Binding-site contacts:
Ligand atom C29 contacts residue PHE130 of chain 1.A at 3.3 Å (hydrophobic).
Ligand atom C14 contacts residue GLY251 of chain 1.A at 3.7 Å.
Ligand atom N27 contacts residue ILE131 of chain 1.A at 3.5 Å.
Ligand atom C23 contacts residue PHE129 of chain 1.A at 3.4 Å (hydrophobic).
Ligand atom O6 contacts residue TYR92 of chain 1.A at 3.5 Å.
Ligand atom C15 contacts residue ASP53 of chain 1.A at 3.8 Å.
Ligand atom C17 contacts residue TYR219 of chain 1.A at 4.0 Å (hydrophobic).
Ligand atom C17 contacts residue ILE147 of chain 1.A at 3.8 Å (hydrophobic).
Ligand atom C11 contacts residue TYR92 of chain 1.A at 4.0 Å (hydrophobic).
Ligand atom N27 contacts residue LYS128 of chain 1.A at 3.3 Å (salt-bridge).
Ligand atom C18 contacts residue ARG149 of chain 1.A at 3.7 Å.
Ligand atom C28 contacts residue PHE129 of chain 1.A at 4.0 Å (hydrophobic).
Ligand atom N22 contacts residue PHE129 of chain 1.A at 2.9 Å (h-bond).
Ligand atom C29 contacts residue ILE131 of chain 1.A at 3.9 Å (hydrophobic).
Ligand atom C29 contacts residue LYS128 of chain 1.A at 3.6 Å.
Ligand atom C14 contacts residue LEU51 of chain 1.A at 4.0 Å (hydrophobic).
Ligand atom C4 contacts residue ASP53 of chain 1.A at 3.5 Å.
Ligand atom C28 contacts residue LYS128 of chain 1.A at 3.4 Å.
Ligand atom C33 contacts residue LYS128 of chain 1.A at 3.8 Å.
Ligand atom C9 contacts residue SER56 of chain 1.A at 4.0 Å.
Ligand atom C25 contacts residue THR252 of chain 1.A at 3.4 Å.
Ligand atom N27 contacts residue PHE129 of chain 1.A at 2.9 Å (h-bond).
Ligand atom C4 contacts residue ASP249 of chain 1.A at 3.8 Å.
Ligand atom C20 contacts residue VAL90 of chain 1.A at 3.9 Å (hydrophobic).
Ligand atom C9 contacts residue GLY55 of chain 1.A at 3.9 Å.
Ligand atom C19 contacts residue VAL90 of chain 1.A at 3.6 Å (hydrophobic).
Ligand atom N3 contacts residue ASP53 of chain 1.A at 2.8 Å (salt-bridge).
Ligand atom N21 contacts residue ASP53 of chain 1.A at 2.8 Å (salt-bridge).
Ligand atom C23 contacts residue LYS128 of chain 1.A at 3.6 Å.
Ligand atom C28 contacts residue ILE131 of chain 1.A at 4.0 Å (hydrophobic).
Ligand atom C19 contacts residue ARG149 of chain 1.A at 3.9 Å.
Ligand atom C10 contacts residue SER56 of chain 1.A at 3.8 Å.
Ligand atom C25 contacts residue ASP249 of chain 1.A at 3.5 Å.
Ligand atom C2 contacts residue ASP53 of chain 1.A at 4.0 Å.
Ligand atom C30 contacts residue LYS128 of chain 1.A at 3.9 Å.
Ligand atom C31 contacts residue LYS128 of chain 1.A at 3.9 Å.
Ligand atom N21 contacts residue GLY55 of chain 1.A at 3.9 Å.
Ligand atom N21 contacts residue ASP249 of chain 1.A at 2.8 Å (salt-bridge).
Ligand atom C16 contacts residue GLY55 of chain 1.A at 3.5 Å.
Ligand atom N21 contacts residue GLY251 of chain 1.A at 3.6 Å.

Sequence of chain 1.A:
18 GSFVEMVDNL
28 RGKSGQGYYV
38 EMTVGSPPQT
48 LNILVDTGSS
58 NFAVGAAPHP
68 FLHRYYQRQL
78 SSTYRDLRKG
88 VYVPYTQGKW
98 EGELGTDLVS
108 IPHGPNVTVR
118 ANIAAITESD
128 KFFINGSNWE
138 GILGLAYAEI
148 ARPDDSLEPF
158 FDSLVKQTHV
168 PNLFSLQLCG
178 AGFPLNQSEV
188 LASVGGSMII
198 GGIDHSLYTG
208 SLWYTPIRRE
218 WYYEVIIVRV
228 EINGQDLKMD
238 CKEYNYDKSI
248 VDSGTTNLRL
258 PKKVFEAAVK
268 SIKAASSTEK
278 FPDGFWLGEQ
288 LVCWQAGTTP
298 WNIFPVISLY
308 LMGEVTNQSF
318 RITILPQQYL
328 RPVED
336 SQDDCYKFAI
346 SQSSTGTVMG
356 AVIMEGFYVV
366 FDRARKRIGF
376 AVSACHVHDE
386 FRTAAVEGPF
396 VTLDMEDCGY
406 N

The small molecule below binds the protein below.
Small molecule (SMILES): [H]/N=C1\N[C@](CCC2CCCCC2)(C[C@H]2CCC[C@@H](NC(=O)Nc3ccccc3)C2)C(=O)N1C